Sequence of chain 1.L:
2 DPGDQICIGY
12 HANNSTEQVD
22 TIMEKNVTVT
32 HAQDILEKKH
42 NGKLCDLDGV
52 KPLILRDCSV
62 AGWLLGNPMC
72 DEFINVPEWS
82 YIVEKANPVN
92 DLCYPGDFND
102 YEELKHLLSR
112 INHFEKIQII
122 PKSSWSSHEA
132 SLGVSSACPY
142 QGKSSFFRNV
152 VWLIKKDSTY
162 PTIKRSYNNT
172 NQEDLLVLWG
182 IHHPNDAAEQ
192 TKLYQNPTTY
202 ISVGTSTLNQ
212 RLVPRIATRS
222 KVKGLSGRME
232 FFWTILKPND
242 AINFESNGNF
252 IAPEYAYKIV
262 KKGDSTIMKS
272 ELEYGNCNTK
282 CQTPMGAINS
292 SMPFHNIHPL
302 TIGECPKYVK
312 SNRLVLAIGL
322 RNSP

Binding-site contacts:
Ligand atom C4 contacts residue ASN169 of chain 1.J at 4.1 Å.
Ligand atom C3 contacts residue ASN240 of chain 1.J at 3.4 Å.
Ligand atom C8 contacts residue ASP241 of chain 1.J at 3.5 Å.
Ligand atom C4 contacts residue ASN240 of chain 1.J at 3.9 Å.
Ligand atom C3 contacts residue ASN169 of chain 1.J at 3.7 Å.
Ligand atom O5 contacts residue ASN169 of chain 1.J at 2.4 Å (h-bond).
Ligand atom O3 contacts residue ASN240 of chain 1.J at 3.8 Å.
Ligand atom C1 contacts residue ASN169 of chain 1.J at 1.4 Å.
Ligand atom C7 contacts residue ASN169 of chain 1.J at 3.4 Å.
Ligand atom C2 contacts residue ASN169 of chain 1.J at 2.3 Å.
Ligand atom C5 contacts residue ASN169 of chain 1.J at 3.7 Å.
Ligand atom C8 contacts residue ASN169 of chain 1.J at 4.5 Å.
Ligand atom C7 contacts residue ALA242 of chain 1.J at 4.1 Å (hydrophobic).
Ligand atom C2 contacts residue ASN240 of chain 1.J at 4.0 Å.
Ligand atom C1 contacts residue ASN240 of chain 1.J at 3.9 Å.
Ligand atom O4 contacts residue ASN240 of chain 1.J at 3.9 Å.
Ligand atom C8 contacts residue SER221 of chain 1.L at 4.3 Å.
Ligand atom O7 contacts residue ASN169 of chain 1.J at 3.7 Å.
Ligand atom C8 contacts residue ASN240 of chain 1.J at 3.0 Å.
Ligand atom O7 contacts residue ALA242 of chain 1.J at 4.4 Å.
Ligand atom N2 contacts residue ASN169 of chain 1.J at 2.7 Å (h-bond).
Ligand atom N2 contacts residue ASN240 of chain 1.J at 2.9 Å (h-bond).
Ligand atom C5 contacts residue ASN240 of chain 1.J at 3.9 Å.
Ligand atom C8 contacts residue ALA242 of chain 1.J at 3.2 Å (hydrophobic).
Ligand atom C7 contacts residue ASP241 of chain 1.J at 4.5 Å.
Ligand atom O5 contacts residue ASN240 of chain 1.J at 4.4 Å.
Ligand atom O5 contacts residue THR171 of chain 1.J at 4.4 Å.
Ligand atom C7 contacts residue ASN240 of chain 1.J at 3.4 Å.

Sequence of chain 1.J:
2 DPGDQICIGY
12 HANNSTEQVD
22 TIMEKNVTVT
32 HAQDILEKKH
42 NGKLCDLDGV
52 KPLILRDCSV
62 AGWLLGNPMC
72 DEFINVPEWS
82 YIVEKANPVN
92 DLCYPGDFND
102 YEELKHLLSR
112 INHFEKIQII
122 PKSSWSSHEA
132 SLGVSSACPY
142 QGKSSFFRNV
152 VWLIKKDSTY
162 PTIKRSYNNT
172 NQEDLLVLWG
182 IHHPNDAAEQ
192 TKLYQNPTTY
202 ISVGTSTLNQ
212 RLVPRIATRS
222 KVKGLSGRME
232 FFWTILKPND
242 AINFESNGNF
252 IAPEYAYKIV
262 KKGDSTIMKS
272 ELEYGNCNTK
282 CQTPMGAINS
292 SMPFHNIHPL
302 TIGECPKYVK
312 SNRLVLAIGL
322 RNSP

A small-molecule ligand and the protein it binds are described below.
Small molecule (SMILES): CC(=O)N[C@H]1[C@H](O[C@H]2[C@H](O)[C@@H](NC(C)=O)CO[C@@H]2CO)O[C@H](CO)[C@@H](O[C@@H]2O[C@H](CO)[C@@H](O)[C@H](O)[C@@H]2O)[C@@H]1O